A small-molecule ligand and the protein it binds are described below.
Small molecule (SMILES): OC[C@H]1O[C@@H](c2ncc(-c3ccccc3)[nH]2)[C@H](O)[C@@H](O)[C@@H]1O

Sequence of chain 2.A:
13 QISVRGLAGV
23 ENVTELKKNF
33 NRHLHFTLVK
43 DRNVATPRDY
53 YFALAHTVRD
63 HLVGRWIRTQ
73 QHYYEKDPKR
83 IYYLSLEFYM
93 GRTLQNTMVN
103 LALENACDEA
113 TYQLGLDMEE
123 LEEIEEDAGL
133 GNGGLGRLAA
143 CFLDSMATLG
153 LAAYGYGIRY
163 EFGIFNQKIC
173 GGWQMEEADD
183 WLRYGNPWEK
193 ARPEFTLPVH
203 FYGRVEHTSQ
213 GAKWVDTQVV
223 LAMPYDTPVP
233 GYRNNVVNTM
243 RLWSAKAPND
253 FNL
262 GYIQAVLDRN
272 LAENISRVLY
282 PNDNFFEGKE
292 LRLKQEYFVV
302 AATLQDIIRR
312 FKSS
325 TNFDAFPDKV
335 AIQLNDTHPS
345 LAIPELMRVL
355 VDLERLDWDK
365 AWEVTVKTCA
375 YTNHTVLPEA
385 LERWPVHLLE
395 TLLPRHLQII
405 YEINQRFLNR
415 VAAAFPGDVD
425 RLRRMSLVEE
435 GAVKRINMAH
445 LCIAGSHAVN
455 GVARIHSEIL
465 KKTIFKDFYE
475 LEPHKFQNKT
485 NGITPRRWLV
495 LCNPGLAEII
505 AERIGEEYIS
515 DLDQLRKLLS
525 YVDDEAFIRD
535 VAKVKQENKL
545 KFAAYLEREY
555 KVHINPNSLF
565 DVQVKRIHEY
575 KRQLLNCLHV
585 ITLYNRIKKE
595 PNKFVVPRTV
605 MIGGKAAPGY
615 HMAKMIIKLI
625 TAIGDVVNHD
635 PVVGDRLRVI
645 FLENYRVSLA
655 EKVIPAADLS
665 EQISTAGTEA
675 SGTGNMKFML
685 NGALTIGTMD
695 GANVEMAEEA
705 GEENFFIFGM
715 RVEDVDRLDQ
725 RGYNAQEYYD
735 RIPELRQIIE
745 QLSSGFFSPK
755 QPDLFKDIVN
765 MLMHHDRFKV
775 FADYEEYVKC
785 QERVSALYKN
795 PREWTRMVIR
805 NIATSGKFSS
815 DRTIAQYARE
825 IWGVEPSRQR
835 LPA

Binding-site contacts:
Ligand atom C3 contacts residue HIS378 of chain 2.A at 3.8 Å.
Ligand atom C2' contacts residue HIS378 of chain 2.A at 3.6 Å.
Ligand atom O6' contacts residue HIS378 of chain 2.A at 2.7 Å (h-bond).
Ligand atom C8 contacts residue PHE286 of chain 2.A at 3.8 Å (hydrophobic).
Ligand atom O5' contacts residue LEU137 of chain 2.A at 3.8 Å.
Ligand atom C10 contacts residue ASN285 of chain 2.A at 3.8 Å.
Ligand atom O2' contacts residue GLU673 of chain 2.A at 3.2 Å (salt-bridge).
Ligand atom O4' contacts residue ASN485 of chain 2.A at 3.7 Å.
Ligand atom C10 contacts residue ASN283 of chain 2.A at 3.3 Å.
Ligand atom O5' contacts residue HIS378 of chain 2.A at 3.8 Å.
Ligand atom C1 contacts residue HIS378 of chain 2.A at 3.8 Å.
Ligand atom C3' contacts residue GLU673 of chain 2.A at 3.4 Å.
Ligand atom O2' contacts residue TYR574 of chain 2.A at 3.1 Å (h-bond).
Ligand atom O3' contacts residue GLY676 of chain 2.A at 3.2 Å (h-bond).
Ligand atom C9 contacts residue HIS342 of chain 2.A at 3.8 Å.
Ligand atom C7 contacts residue ASN285 of chain 2.A at 3.6 Å.
Ligand atom O6' contacts residue ASN485 of chain 2.A at 2.8 Å (h-bond).
Ligand atom O3' contacts residue GLU673 of chain 2.A at 2.8 Å (salt-bridge).
Ligand atom C9 contacts residue ASN283 of chain 2.A at 3.4 Å.
Ligand atom C10 contacts residue GLU89 of chain 2.A at 3.6 Å.
Ligand atom C11 contacts residue ASN285 of chain 2.A at 3.5 Å.
Ligand atom C8 contacts residue HIS342 of chain 2.A at 3.5 Å.
Ligand atom O4' contacts residue GLY676 of chain 2.A at 2.9 Å (h-bond).
Ligand atom C7 contacts residue HIS342 of chain 2.A at 3.8 Å.
Ligand atom O4' contacts residue SER675 of chain 2.A at 3.6 Å.
Ligand atom O6' contacts residue LEU140 of chain 2.A at 3.8 Å.
Ligand atom O3' contacts residue ALA674 of chain 2.A at 3.2 Å (h-bond).
Ligand atom N5 contacts residue LEU137 of chain 2.A at 3.6 Å.
Ligand atom C4' contacts residue GLY676 of chain 2.A at 3.9 Å.
Ligand atom O6' contacts residue VAL456 of chain 2.A at 3.9 Å.
Ligand atom N2 contacts residue HIS378 of chain 2.A at 2.9 Å (h-bond).
Ligand atom C6' contacts residue ASN485 of chain 2.A at 3.4 Å.
Ligand atom C6 contacts residue ASN285 of chain 2.A at 3.4 Å.
Ligand atom C6' contacts residue GLY136 of chain 2.A at 3.8 Å.
Ligand atom O2' contacts residue ASN285 of chain 2.A at 3.3 Å (h-bond).
Ligand atom C5' contacts residue LEU137 of chain 2.A at 3.9 Å (hydrophobic).
Ligand atom C3 contacts residue ASN285 of chain 2.A at 3.5 Å.
Ligand atom C8 contacts residue ASN285 of chain 2.A at 3.8 Å.
Ligand atom C6' contacts residue HIS378 of chain 2.A at 3.5 Å.
Ligand atom O3' contacts residue SER675 of chain 2.A at 3.1 Å (h-bond).